This small molecule binds to this protein.
Small molecule (SMILES): CC[C@H](C)[C@H](NC(=O)[C@@H](NC(=O)[C@H](CC(C)C)NC(=O)[C@@H](N)CCCCN)C(C)C)C(=O)N[C@@H](CC(N)=O)C(=O)N[C@@H](CCCCN)C(=O)N[C@@H](CC(=O)O)C(=O)N[C@@H](CCSC)C(=O)N[C@@H](CCCN=C(N)N)C(=O)N[C@H](C(=O)N[C@@H](CC(=O)O)C(=O)N[C@@H](CC(C)C)C(=O)N[C@@H](Cc1ccccc1)C(=O)N[C@@H](CO)C(=O)N1CCC[C@H]1C(=O)N1CCC[C@H]1C(=O)N[C@H](C=O)CC(N)=O)[C@@H](C)O

Sequence of chain 4.NA:
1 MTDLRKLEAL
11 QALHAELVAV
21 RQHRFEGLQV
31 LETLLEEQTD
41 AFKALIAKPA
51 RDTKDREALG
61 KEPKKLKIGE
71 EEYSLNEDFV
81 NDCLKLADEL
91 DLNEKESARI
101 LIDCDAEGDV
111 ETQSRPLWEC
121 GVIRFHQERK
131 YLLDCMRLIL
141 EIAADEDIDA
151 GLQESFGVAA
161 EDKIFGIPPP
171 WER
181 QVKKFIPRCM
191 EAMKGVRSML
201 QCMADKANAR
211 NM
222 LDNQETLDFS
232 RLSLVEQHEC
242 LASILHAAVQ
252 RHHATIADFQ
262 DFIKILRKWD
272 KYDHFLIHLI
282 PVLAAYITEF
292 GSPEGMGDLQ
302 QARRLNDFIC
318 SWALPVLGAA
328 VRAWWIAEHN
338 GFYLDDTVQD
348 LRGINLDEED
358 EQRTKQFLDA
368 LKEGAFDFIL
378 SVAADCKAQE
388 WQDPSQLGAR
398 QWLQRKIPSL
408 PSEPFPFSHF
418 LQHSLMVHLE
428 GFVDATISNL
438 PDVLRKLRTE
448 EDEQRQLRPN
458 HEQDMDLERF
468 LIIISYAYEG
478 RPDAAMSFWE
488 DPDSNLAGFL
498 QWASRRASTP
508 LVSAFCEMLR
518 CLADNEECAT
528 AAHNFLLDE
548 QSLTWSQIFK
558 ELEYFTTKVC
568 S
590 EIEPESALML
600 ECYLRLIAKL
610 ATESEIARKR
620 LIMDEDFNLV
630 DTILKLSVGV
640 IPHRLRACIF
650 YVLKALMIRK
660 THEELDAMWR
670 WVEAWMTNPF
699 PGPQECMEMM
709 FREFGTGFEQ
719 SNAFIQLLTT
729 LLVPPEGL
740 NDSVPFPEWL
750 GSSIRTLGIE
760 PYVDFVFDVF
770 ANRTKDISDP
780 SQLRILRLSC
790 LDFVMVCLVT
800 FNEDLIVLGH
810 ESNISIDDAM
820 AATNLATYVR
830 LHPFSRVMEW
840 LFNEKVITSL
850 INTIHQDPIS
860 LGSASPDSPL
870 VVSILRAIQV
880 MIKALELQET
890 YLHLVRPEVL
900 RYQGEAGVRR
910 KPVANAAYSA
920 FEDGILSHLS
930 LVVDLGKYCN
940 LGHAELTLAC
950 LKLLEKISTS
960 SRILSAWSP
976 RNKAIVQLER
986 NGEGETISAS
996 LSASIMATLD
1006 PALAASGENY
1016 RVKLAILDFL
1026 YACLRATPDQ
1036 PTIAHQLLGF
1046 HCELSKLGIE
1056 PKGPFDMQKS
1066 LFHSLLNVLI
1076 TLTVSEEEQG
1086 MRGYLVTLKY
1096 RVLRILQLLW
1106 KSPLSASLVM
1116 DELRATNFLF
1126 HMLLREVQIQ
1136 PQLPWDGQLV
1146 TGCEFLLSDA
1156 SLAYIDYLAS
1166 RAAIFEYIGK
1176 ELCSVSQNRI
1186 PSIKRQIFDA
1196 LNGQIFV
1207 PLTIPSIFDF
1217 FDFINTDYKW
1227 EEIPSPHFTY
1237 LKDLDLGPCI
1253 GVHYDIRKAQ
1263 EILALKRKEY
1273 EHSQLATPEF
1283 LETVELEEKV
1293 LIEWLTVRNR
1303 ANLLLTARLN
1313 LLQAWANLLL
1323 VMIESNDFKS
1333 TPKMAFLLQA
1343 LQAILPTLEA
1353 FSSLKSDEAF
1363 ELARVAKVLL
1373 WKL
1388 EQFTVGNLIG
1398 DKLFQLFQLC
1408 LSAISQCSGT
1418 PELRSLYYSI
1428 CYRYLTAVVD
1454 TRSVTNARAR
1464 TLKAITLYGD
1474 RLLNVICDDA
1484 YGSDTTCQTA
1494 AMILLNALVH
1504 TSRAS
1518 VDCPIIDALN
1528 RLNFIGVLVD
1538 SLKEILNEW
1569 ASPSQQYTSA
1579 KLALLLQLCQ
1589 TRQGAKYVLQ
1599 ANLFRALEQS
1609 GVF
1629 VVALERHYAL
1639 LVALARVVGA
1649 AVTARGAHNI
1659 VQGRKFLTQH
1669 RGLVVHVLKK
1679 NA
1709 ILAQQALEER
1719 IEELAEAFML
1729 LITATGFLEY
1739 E

Sequence of chain 4.C:
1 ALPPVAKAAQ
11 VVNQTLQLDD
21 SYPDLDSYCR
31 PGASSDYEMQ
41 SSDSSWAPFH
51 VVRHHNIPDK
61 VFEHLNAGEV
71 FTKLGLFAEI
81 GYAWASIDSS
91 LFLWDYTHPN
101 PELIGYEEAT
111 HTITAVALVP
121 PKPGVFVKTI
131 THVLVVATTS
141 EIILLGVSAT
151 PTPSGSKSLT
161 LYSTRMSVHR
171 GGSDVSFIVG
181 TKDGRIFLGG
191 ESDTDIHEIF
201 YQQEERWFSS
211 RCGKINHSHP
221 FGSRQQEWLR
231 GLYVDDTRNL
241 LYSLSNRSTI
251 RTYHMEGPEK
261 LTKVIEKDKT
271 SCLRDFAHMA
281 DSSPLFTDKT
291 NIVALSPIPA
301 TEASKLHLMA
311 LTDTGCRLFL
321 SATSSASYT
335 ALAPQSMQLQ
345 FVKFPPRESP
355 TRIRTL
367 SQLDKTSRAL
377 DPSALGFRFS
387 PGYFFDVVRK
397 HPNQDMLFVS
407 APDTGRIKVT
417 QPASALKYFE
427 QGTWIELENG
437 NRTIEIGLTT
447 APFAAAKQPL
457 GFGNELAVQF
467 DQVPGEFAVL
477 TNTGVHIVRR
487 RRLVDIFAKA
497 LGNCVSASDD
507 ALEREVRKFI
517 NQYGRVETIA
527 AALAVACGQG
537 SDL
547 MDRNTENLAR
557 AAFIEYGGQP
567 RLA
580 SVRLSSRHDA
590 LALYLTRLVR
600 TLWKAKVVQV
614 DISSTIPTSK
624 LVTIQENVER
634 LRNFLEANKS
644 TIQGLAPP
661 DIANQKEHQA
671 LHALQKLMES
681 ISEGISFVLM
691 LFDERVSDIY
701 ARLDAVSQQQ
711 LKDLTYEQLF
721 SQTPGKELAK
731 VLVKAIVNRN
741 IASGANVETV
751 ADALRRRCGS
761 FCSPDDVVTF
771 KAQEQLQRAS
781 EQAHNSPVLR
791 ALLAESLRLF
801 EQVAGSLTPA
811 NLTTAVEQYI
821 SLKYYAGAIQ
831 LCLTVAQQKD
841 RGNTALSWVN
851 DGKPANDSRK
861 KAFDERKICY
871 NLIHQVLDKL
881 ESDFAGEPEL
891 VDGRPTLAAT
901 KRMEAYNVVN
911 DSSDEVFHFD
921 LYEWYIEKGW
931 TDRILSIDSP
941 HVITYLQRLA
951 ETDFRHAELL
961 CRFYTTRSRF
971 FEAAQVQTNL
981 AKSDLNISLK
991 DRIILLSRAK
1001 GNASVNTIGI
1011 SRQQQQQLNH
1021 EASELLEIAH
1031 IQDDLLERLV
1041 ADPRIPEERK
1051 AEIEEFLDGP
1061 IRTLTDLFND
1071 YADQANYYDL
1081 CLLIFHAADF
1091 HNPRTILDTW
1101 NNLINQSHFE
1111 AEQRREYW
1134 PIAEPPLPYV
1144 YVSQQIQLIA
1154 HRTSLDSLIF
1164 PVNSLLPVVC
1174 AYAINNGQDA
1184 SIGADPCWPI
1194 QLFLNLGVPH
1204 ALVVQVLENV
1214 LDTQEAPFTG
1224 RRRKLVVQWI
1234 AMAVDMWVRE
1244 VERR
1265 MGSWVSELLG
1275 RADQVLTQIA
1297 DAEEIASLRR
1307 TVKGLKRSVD

Binding-site contacts:
Ligand atom CA contacts residue ASN1069 of chain 4.C at 3.5 Å.
Ligand atom CD1 contacts residue PHE1068 of chain 4.C at 3.4 Å (hydrophobic).
Ligand atom N contacts residue ASN1069 of chain 4.C at 2.9 Å (h-bond).
Ligand atom CG contacts residue ILE1045 of chain 4.C at 3.5 Å (hydrophobic).
Ligand atom CB contacts residue GLN1074 of chain 4.C at 3.5 Å.
Ligand atom CE1 contacts residue ARG1044 of chain 4.C at 3.5 Å.
Ligand atom C contacts residue ASN1069 of chain 4.C at 3.2 Å.
Ligand atom CE contacts residue GLU1228 of chain 4.NA at 3.2 Å.
Ligand atom CD1 contacts residue ILE1053 of chain 4.C at 3.4 Å (hydrophobic).
Ligand atom CB contacts residue GLU1052 of chain 4.C at 3.1 Å.
Ligand atom O contacts residue GLN1074 of chain 4.C at 3.0 Å (h-bond).
Ligand atom O contacts residue ILE1045 of chain 4.C at 3.6 Å.
Ligand atom O contacts residue ARG1049 of chain 4.C at 3.7 Å.
Ligand atom O contacts residue THR1065 of chain 4.C at 3.6 Å.
Ligand atom CA contacts residue THR1065 of chain 4.C at 3.6 Å.
Ligand atom NH1 contacts residue ASP1073 of chain 4.C at 3.6 Å.
Ligand atom CG2 contacts residue PHE1068 of chain 4.C at 3.6 Å (hydrophobic).
Ligand atom O contacts residue ARG1049 of chain 4.C at 3.7 Å.
Ligand atom CE contacts residue LYS1225 of chain 4.NA at 3.3 Å.
Ligand atom CG contacts residue GLU1052 of chain 4.C at 3.2 Å.
Ligand atom NZ contacts residue ASP1073 of chain 4.C at 3.0 Å (salt-bridge).
Ligand atom NZ contacts residue LYS1225 of chain 4.NA at 2.1 Å.
Ligand atom OG1 contacts residue ARG1049 of chain 4.C at 2.9 Å (salt-bridge).
Ligand atom O contacts residue ARG1049 of chain 4.C at 3.7 Å.
Ligand atom NH1 contacts residue ASN1069 of chain 4.C at 2.8 Å (h-bond).
Ligand atom CD1 contacts residue THR1065 of chain 4.C at 3.5 Å.
Ligand atom CD contacts residue ASN1069 of chain 4.C at 3.8 Å.
Ligand atom N contacts residue THR1065 of chain 4.C at 3.2 Å (h-bond).
Ligand atom NZ contacts residue GLU1228 of chain 4.NA at 3.6 Å.
Ligand atom O contacts residue THR1065 of chain 4.C at 3.2 Å.
Ligand atom NH2 contacts residue ASP1073 of chain 4.C at 3.1 Å (salt-bridge).
Ligand atom CD2 contacts residue ILE1045 of chain 4.C at 3.8 Å (hydrophobic).
Ligand atom CZ contacts residue ARG1044 of chain 4.C at 3.3 Å.
Ligand atom CB contacts residue ASP1070 of chain 4.C at 3.8 Å.
Ligand atom CG1 contacts residue PHE1068 of chain 4.C at 3.4 Å (hydrophobic).
Ligand atom CD1 contacts residue ARG1044 of chain 4.C at 3.1 Å.
Ligand atom CD contacts residue GLN1074 of chain 4.C at 3.5 Å.
Ligand atom O contacts residue ASN1069 of chain 4.C at 3.3 Å (h-bond).
Ligand atom N contacts residue GLN1074 of chain 4.C at 3.2 Å (h-bond).
Ligand atom O contacts residue ASN1069 of chain 4.C at 3.0 Å (h-bond).